This small molecule binds to this protein.
Small molecule (SMILES): CC(=O)N[C@H]1[C@H](O[C@H]2[C@H](O)[C@@H](NC(C)=O)CO[C@@H]2CO)O[C@H](CO)[C@@H](O)[C@@H]1O

Sequence of chain 1.A:
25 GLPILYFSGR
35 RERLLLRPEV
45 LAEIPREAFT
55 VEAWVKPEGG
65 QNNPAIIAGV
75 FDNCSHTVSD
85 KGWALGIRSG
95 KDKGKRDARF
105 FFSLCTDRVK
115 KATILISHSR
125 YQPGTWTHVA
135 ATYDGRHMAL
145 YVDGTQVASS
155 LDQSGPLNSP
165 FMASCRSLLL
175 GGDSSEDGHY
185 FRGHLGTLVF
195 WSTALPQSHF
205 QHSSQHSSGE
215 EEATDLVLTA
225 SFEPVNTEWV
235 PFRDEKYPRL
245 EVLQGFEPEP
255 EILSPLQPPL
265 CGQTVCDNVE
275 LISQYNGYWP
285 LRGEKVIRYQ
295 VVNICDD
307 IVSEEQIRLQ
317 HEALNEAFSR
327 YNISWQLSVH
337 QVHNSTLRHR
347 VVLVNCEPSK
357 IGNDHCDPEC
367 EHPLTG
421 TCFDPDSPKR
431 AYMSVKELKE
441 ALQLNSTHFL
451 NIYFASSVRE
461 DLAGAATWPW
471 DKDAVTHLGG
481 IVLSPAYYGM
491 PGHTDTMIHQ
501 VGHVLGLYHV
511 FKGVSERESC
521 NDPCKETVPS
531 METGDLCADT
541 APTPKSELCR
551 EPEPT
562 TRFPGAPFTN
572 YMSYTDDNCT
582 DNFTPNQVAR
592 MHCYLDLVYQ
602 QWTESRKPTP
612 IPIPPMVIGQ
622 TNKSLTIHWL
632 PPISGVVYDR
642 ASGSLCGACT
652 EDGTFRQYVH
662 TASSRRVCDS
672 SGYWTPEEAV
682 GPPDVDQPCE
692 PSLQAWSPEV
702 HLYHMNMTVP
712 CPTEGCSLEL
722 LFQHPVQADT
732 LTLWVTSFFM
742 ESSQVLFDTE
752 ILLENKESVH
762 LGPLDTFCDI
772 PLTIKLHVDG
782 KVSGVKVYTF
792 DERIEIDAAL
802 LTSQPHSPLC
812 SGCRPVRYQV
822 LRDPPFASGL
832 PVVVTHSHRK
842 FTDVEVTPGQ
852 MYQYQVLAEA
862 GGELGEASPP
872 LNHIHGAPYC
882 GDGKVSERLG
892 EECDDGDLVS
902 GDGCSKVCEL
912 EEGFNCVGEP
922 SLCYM

Binding-site contacts:
Ligand atom C6 contacts residue ASN328 of chain 1.A at 4.2 Å.
Ligand atom O6 contacts residue ASN328 of chain 1.A at 3.7 Å.
Ligand atom N2 contacts residue ASN328 of chain 1.A at 3.1 Å (h-bond).
Ligand atom C2 contacts residue TRP283 of chain 1.A at 4.4 Å (hydrophobic).
Ligand atom C4 contacts residue ASN328 of chain 1.A at 4.3 Å.
Ligand atom C8 contacts residue ARG286 of chain 1.A at 4.1 Å.
Ligand atom C7 contacts residue ASN328 of chain 1.A at 3.1 Å.
Ligand atom C8 contacts residue ASN328 of chain 1.A at 4.3 Å.
Ligand atom C8 contacts residue VAL589 of chain 1.A at 4.1 Å (hydrophobic).
Ligand atom C5 contacts residue TRP283 of chain 1.A at 3.9 Å (hydrophobic).
Ligand atom N2 contacts residue ARG286 of chain 1.A at 4.4 Å.
Ligand atom C3 contacts residue ASN328 of chain 1.A at 3.9 Å.
Ligand atom C4 contacts residue TRP283 of chain 1.A at 3.8 Å (hydrophobic).
Ligand atom O3 contacts residue TRP283 of chain 1.A at 3.8 Å.
Ligand atom C2 contacts residue ARG286 of chain 1.A at 3.8 Å.
Ligand atom O7 contacts residue ASN328 of chain 1.A at 2.8 Å (h-bond).
Ligand atom C7 contacts residue ARG286 of chain 1.A at 4.1 Å.
Ligand atom C3 contacts residue TRP283 of chain 1.A at 4.0 Å (hydrophobic).
Ligand atom C2 contacts residue ASN328 of chain 1.A at 2.7 Å.
Ligand atom O7 contacts residue TYR327 of chain 1.A at 4.0 Å.
Ligand atom O5 contacts residue ARG286 of chain 1.A at 3.7 Å.
Ligand atom O6 contacts residue TRP283 of chain 1.A at 4.0 Å.
Ligand atom O5 contacts residue ASN328 of chain 1.A at 2.4 Å (h-bond).
Ligand atom C1 contacts residue ASN328 of chain 1.A at 1.4 Å.
Ligand atom O7 contacts residue VAL589 of chain 1.A at 4.3 Å.
Ligand atom C5 contacts residue ASN328 of chain 1.A at 3.6 Å.
Ligand atom N2 contacts residue TRP283 of chain 1.A at 3.8 Å.
Ligand atom C6 contacts residue TRP283 of chain 1.A at 4.3 Å (hydrophobic).
Ligand atom O7 contacts residue ARG286 of chain 1.A at 3.0 Å (salt-bridge).
Ligand atom O4 contacts residue TRP283 of chain 1.A at 3.9 Å.
Ligand atom C1 contacts residue TRP283 of chain 1.A at 3.7 Å (hydrophobic).
Ligand atom C1 contacts residue ARG286 of chain 1.A at 3.6 Å.
Ligand atom O5 contacts residue TRP283 of chain 1.A at 4.3 Å.
Ligand atom O7 contacts residue HIS593 of chain 1.A at 4.1 Å.